Binding-site contacts:
Ligand atom O5 contacts residue ASN58 of chain 3.H at 2.4 Å (h-bond).
Ligand atom O5 contacts residue SER60 of chain 3.H at 4.1 Å.
Ligand atom C3 contacts residue ASN58 of chain 3.H at 3.8 Å.
Ligand atom C1 contacts residue SER60 of chain 3.H at 4.2 Å.
Ligand atom O5 contacts residue SER61 of chain 3.H at 3.8 Å.
Ligand atom O2 contacts residue ASP81 of chain 3.E at 3.3 Å (salt-bridge).
Ligand atom C6 contacts residue ASN55 of chain 3.H at 3.9 Å.
Ligand atom O7 contacts residue ASN58 of chain 3.H at 3.4 Å (h-bond).
Ligand atom C5 contacts residue ASN58 of chain 3.H at 3.9 Å.
Ligand atom C5 contacts residue SER61 of chain 3.H at 4.5 Å.
Ligand atom C6 contacts residue SER60 of chain 3.H at 4.1 Å.
Ligand atom C5 contacts residue SER60 of chain 3.H at 4.3 Å.
Ligand atom C4 contacts residue ASN58 of chain 3.H at 4.2 Å.
Ligand atom C2 contacts residue ASP81 of chain 3.E at 3.9 Å.
Ligand atom C6 contacts residue SER61 of chain 3.H at 3.6 Å.
Ligand atom C1 contacts residue ASN58 of chain 3.H at 1.4 Å.
Ligand atom N2 contacts residue ASN58 of chain 3.H at 2.9 Å (h-bond).
Ligand atom C7 contacts residue ASN58 of chain 3.H at 3.5 Å.
Ligand atom O5 contacts residue GLY62 of chain 3.H at 4.5 Å.
Ligand atom C5 contacts residue ASN58 of chain 3.H at 3.6 Å.
Ligand atom O5 contacts residue SER61 of chain 3.H at 4.3 Å.
Ligand atom C2 contacts residue ASN58 of chain 3.H at 2.4 Å.
Ligand atom C6 contacts residue ASN58 of chain 3.H at 3.4 Å.
Ligand atom O5 contacts residue ASN58 of chain 3.H at 4.1 Å.
Ligand atom O5 contacts residue SER60 of chain 3.H at 4.5 Å.

Sequence of chain 3.H:
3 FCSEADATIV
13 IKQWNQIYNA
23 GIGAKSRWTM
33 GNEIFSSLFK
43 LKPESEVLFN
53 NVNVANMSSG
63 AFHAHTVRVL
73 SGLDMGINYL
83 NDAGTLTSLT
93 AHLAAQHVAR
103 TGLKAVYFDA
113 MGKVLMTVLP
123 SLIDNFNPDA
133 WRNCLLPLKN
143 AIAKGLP

Sequence of chain 3.E:
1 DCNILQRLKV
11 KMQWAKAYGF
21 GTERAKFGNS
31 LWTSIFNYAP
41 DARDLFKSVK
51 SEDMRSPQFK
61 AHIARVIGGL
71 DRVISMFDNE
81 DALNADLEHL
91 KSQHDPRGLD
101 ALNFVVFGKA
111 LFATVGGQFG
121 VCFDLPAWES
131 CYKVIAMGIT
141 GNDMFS

A small-molecule ligand and the protein it binds are described below.
Small molecule (SMILES): CC(=O)N[C@H]1[C@H](O[C@H]2[C@H](O)[C@@H](NC(C)=O)CO[C@@H]2CO[C@@H]2O[C@@H](C)[C@@H](O)[C@@H](O)[C@@H]2O)O[C@H](CO)[C@@H](O[C@H]2O[C@H](CO[C@H]3O[C@H](CO)[C@@H](O)[C@H](O)[C@@H]3O)[C@@H](O)[C@H](O[C@H]3O[C@H](CO)[C@@H](O)[C@H](O)[C@@H]3O)[C@@H]2O)[C@@H]1O